Binding-site contacts:
Ligand atom C1 contacts residue ARG86 of chain 2.B at 3.6 Å.
Ligand atom C6 contacts residue TYR125 of chain 2.B at 4.0 Å (hydrophobic).
Ligand atom O2 contacts residue GOL1 of chain 2.J at 3.0 Å (h-bond).
Ligand atom C7 contacts residue MET162 of chain 2.B at 3.8 Å (hydrophobic).
Ligand atom C6 contacts residue CYS83 of chain 2.B at 3.4 Å (hydrophobic).
Ligand atom C3 contacts residue SER87 of chain 2.B at 4.1 Å.
Ligand atom C7 contacts residue SER87 of chain 2.B at 4.0 Å.
Ligand atom C8 contacts residue LYS165 of chain 2.B at 4.0 Å.
Ligand atom C5 contacts residue CYS83 of chain 2.B at 3.0 Å (hydrophobic).
Ligand atom C4 contacts residue ARG86 of chain 2.B at 4.1 Å.
Ligand atom C9 contacts residue TYR125 of chain 2.B at 4.0 Å (hydrophobic).
Ligand atom C8 contacts residue HIS247 of chain 2.B at 3.8 Å.
Ligand atom C4 contacts residue SER87 of chain 2.B at 2.8 Å.
Ligand atom O1 contacts residue LEU128 of chain 2.B at 3.9 Å.
Ligand atom C4 contacts residue CYS83 of chain 2.B at 4.1 Å (hydrophobic).
Ligand atom C5 contacts residue SER87 of chain 2.B at 3.5 Å.
Ligand atom O1 contacts residue ILE124 of chain 2.B at 3.5 Å (h-bond).
Ligand atom O1 contacts residue MET127 of chain 2.B at 4.0 Å.
Ligand atom C8 contacts residue MET162 of chain 2.B at 3.5 Å (hydrophobic).
Ligand atom C7 contacts residue CYS83 of chain 2.B at 2.6 Å (hydrophobic).
Ligand atom C2 contacts residue ARG86 of chain 2.B at 3.7 Å.
Ligand atom O1 contacts residue GOL1 of chain 2.J at 3.6 Å.
Ligand atom O2 contacts residue ARG86 of chain 2.B at 3.0 Å (salt-bridge).
Ligand atom C7 contacts residue TYR125 of chain 2.B at 4.1 Å (hydrophobic).
Ligand atom C9 contacts residue HIS247 of chain 2.B at 2.8 Å.
Ligand atom C9 contacts residue LYS165 of chain 2.B at 3.7 Å.
Ligand atom C8 contacts residue TYR125 of chain 2.B at 3.0 Å (hydrophobic).
Ligand atom C4 contacts residue ILE124 of chain 2.B at 3.6 Å (hydrophobic).
Ligand atom C6 contacts residue LEU128 of chain 2.B at 3.9 Å (hydrophobic).
Ligand atom C1 contacts residue GOL1 of chain 2.J at 3.6 Å.
Ligand atom C6 contacts residue SER87 of chain 2.B at 3.8 Å.
Ligand atom C6 contacts residue ILE124 of chain 2.B at 3.8 Å (hydrophobic).
Ligand atom C2 contacts residue ILE124 of chain 2.B at 3.7 Å (hydrophobic).
Ligand atom C9 contacts residue MET162 of chain 2.B at 2.9 Å (hydrophobic).
Ligand atom C3 contacts residue ILE124 of chain 2.B at 4.2 Å (hydrophobic).
Ligand atom C9 contacts residue PHE161 of chain 2.B at 3.7 Å (hydrophobic).
Ligand atom C3 contacts residue ARG86 of chain 2.B at 3.3 Å.
Ligand atom C8 contacts residue CYS83 of chain 2.B at 4.0 Å (hydrophobic).
Ligand atom C2 contacts residue ALA90 of chain 2.B at 3.6 Å (hydrophobic).
Ligand atom O2 contacts residue LEU131 of chain 2.B at 3.9 Å.

Sequence of chain 2.B:
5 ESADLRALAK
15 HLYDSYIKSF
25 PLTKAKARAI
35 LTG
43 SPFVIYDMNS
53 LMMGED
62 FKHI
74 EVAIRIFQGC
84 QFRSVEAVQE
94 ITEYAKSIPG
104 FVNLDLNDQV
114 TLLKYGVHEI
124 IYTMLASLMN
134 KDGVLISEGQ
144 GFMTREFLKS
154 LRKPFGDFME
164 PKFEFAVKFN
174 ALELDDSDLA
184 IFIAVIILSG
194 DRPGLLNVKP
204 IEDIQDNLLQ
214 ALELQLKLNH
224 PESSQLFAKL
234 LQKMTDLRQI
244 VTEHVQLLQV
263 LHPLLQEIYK

The small molecule below binds the protein below.
Small molecule (SMILES): CCCCCCCCC(=O)O